Sequence of chain 1.D:
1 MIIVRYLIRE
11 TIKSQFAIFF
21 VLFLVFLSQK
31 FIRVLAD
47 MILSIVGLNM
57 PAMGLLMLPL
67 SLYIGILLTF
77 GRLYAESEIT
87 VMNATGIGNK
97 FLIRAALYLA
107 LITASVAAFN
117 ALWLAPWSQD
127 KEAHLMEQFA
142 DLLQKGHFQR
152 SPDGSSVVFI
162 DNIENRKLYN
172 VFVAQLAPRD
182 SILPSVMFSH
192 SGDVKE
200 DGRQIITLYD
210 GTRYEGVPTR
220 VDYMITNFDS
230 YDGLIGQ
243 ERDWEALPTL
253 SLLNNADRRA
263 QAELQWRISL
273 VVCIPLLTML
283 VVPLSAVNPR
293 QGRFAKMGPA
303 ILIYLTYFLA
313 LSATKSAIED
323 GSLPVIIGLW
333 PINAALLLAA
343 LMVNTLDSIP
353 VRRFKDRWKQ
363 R

This protein binds this small molecule.
Small molecule (SMILES): OC[C@H]1O[C@H](O[C@H]2[C@H](O)[C@@H](O)[C@H](OCCCCCCC3CCCCC3)O[C@@H]2CO)[C@H](O)[C@@H](O)[C@@H]1O

Binding-site contacts:
Ligand atom C32 contacts residue ALA303 of chain 1.E at 3.1 Å (hydrophobic).
Ligand atom C21 contacts residue PHE296 of chain 1.D at 4.4 Å (hydrophobic).
Ligand atom O1 contacts residue JU71 of chain 1.T at 4.2 Å.
Ligand atom O2 contacts residue JU71 of chain 1.T at 3.6 Å (h-bond).
Ligand atom C32 contacts residue LEU306 of chain 1.E at 4.4 Å (hydrophobic).
Ligand atom C52 contacts residue ILE310 of chain 1.E at 4.4 Å (hydrophobic).
Ligand atom O20 contacts residue JU71 of chain 1.T at 4.2 Å.
Ligand atom C52 contacts residue JU71 of chain 1.T at 3.5 Å.
Ligand atom C2 contacts residue GLU82 of chain 1.D at 4.2 Å.
Ligand atom C51 contacts residue PHE296 of chain 1.D at 4.3 Å (hydrophobic).
Ligand atom C30 contacts residue JU71 of chain 1.T at 3.5 Å.
Ligand atom O30 contacts residue GLU82 of chain 1.D at 4.5 Å.
Ligand atom C31 contacts residue VAL299 of chain 1.E at 4.0 Å (hydrophobic).
Ligand atom C21 contacts residue VAL299 of chain 1.E at 3.7 Å (hydrophobic).
Ligand atom C20 contacts residue JU71 of chain 1.T at 4.5 Å.
Ligand atom O20 contacts residue ARG295 of chain 1.D at 4.4 Å.
Ligand atom C32 contacts residue SER307 of chain 1.E at 3.3 Å.
Ligand atom C41 contacts residue PHE296 of chain 1.D at 4.3 Å (hydrophobic).
Ligand atom C41 contacts residue ARG295 of chain 1.D at 4.0 Å.
Ligand atom C42 contacts residue SER307 of chain 1.E at 3.7 Å.
Ligand atom C2 contacts residue JU71 of chain 1.T at 4.3 Å.
Ligand atom C22 contacts residue LEU296 of chain 1.E at 3.7 Å (hydrophobic).
Ligand atom O30 contacts residue ARG295 of chain 1.D at 4.4 Å.
Ligand atom O60 contacts residue SER298 of chain 1.E at 3.7 Å.
Ligand atom C62 contacts residue JU71 of chain 1.T at 3.6 Å.
Ligand atom O30 contacts residue JU71 of chain 1.T at 2.1 Å (h-bond).
Ligand atom C42 contacts residue ALA303 of chain 1.E at 4.4 Å (hydrophobic).
Ligand atom C51 contacts residue JU71 of chain 1.T at 3.7 Å.
Ligand atom C62 contacts residue PHE296 of chain 1.D at 4.1 Å (hydrophobic).
Ligand atom C1 contacts residue GLU82 of chain 1.D at 4.0 Å.
Ligand atom C22 contacts residue ALA303 of chain 1.E at 3.8 Å (hydrophobic).
Ligand atom C1 contacts residue JU71 of chain 1.T at 4.2 Å.
Ligand atom C41 contacts residue JU71 of chain 1.T at 3.6 Å.
Ligand atom C42 contacts residue ILE310 of chain 1.E at 4.0 Å (hydrophobic).
Ligand atom C21 contacts residue ARG295 of chain 1.D at 4.1 Å.
Ligand atom C20 contacts residue ARG295 of chain 1.D at 3.9 Å.
Ligand atom C40 contacts residue JU71 of chain 1.T at 4.2 Å.
Ligand atom C11 contacts residue ARG295 of chain 1.D at 3.4 Å.
Ligand atom C22 contacts residue SER307 of chain 1.E at 4.1 Å.
Ligand atom C61 contacts residue PHE296 of chain 1.D at 4.5 Å (hydrophobic).

Sequence of chain 1.E:
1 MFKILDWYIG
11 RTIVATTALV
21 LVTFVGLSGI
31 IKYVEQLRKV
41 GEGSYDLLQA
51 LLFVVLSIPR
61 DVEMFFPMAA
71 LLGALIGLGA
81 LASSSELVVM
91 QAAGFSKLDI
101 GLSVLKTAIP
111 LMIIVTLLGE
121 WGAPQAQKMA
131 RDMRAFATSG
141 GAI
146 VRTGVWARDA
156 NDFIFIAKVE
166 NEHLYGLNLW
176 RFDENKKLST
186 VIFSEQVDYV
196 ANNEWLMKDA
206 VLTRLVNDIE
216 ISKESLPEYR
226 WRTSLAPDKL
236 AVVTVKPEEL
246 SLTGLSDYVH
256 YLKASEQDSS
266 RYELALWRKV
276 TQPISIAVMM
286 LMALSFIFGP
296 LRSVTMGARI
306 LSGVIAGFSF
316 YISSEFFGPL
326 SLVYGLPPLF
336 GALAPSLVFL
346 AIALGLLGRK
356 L